The protein below binds the small molecule below.
Small molecule (SMILES): CC(C)(C)NC[C@H](O)COc1cccc2c1CC(C#N)=N2

Sequence of chain 1.C:
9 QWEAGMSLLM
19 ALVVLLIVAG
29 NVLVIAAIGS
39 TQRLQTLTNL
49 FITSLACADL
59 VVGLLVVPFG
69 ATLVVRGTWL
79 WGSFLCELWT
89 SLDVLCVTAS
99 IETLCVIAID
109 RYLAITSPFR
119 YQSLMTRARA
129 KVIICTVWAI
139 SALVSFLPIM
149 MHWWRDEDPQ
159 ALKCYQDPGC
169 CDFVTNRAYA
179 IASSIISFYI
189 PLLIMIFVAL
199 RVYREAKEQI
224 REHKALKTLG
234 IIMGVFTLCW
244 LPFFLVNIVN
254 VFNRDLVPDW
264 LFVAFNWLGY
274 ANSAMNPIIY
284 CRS

Binding-site contacts:
Ligand atom C10 contacts residue PHE246 of chain 1.C at 3.8 Å (hydrophobic).
Ligand atom C11 contacts residue ASP91 of chain 1.C at 3.4 Å.
Ligand atom N3 contacts residue ASN250 of chain 1.C at 3.3 Å (h-bond).
Ligand atom C13 contacts residue ASP91 of chain 1.C at 3.6 Å.
Ligand atom O2 contacts residue ASP91 of chain 1.C at 2.6 Å (salt-bridge).
Ligand atom C7 contacts residue VAL92 of chain 1.C at 3.8 Å (hydrophobic).
Ligand atom O2 contacts residue ASN269 of chain 1.C at 3.0 Å (h-bond).
Ligand atom N2 contacts residue TYR273 of chain 1.C at 3.8 Å.
Ligand atom C1 contacts residue ASN250 of chain 1.C at 3.6 Å.
Ligand atom C9 contacts residue ASP91 of chain 1.C at 3.7 Å.
Ligand atom C8 contacts residue SER181 of chain 1.C at 3.8 Å.
Ligand atom C3 contacts residue PHE247 of chain 1.C at 3.8 Å (hydrophobic).
Ligand atom N3 contacts residue THR173 of chain 1.C at 3.8 Å.
Ligand atom C6 contacts residue SER185 of chain 1.C at 3.9 Å.
Ligand atom C5 contacts residue PHE247 of chain 1.C at 3.6 Å (hydrophobic).
Ligand atom C14 contacts residue ASP91 of chain 1.C at 3.8 Å.
Ligand atom C1 contacts residue SER181 of chain 1.C at 3.7 Å.
Ligand atom O1 contacts residue PHE246 of chain 1.C at 3.5 Å.
Ligand atom O2 contacts residue TYR273 of chain 1.C at 3.9 Å.
Ligand atom C16 contacts residue SER181 of chain 1.C at 3.8 Å.
Ligand atom C6 contacts residue VAL92 of chain 1.C at 3.4 Å (hydrophobic).
Ligand atom C5 contacts residue VAL92 of chain 1.C at 3.8 Å (hydrophobic).
Ligand atom C4 contacts residue PHE247 of chain 1.C at 3.8 Å (hydrophobic).
Ligand atom C15 contacts residue PHE171 of chain 1.C at 3.7 Å (hydrophobic).
Ligand atom C16 contacts residue ASN250 of chain 1.C at 3.2 Å.
Ligand atom N2 contacts residue ASN269 of chain 1.C at 2.6 Å (h-bond).
Ligand atom C10 contacts residue ASP91 of chain 1.C at 3.5 Å.
Ligand atom C7 contacts residue SER185 of chain 1.C at 3.7 Å.
Ligand atom C13 contacts residue THR88 of chain 1.C at 3.8 Å.
Ligand atom C15 contacts residue ASN269 of chain 1.C at 3.7 Å.
Ligand atom C11 contacts residue ASN269 of chain 1.C at 3.6 Å.
Ligand atom C14 contacts residue ASN269 of chain 1.C at 3.6 Å.
Ligand atom C12 contacts residue ASN269 of chain 1.C at 3.5 Å.
Ligand atom N2 contacts residue ASP91 of chain 1.C at 3.0 Å (salt-bridge).
Ligand atom C12 contacts residue ASP91 of chain 1.C at 3.6 Å.
Ligand atom O2 contacts residue TRP243 of chain 1.C at 3.6 Å.
Ligand atom C10 contacts residue ASN269 of chain 1.C at 3.6 Å.
Ligand atom N1 contacts residue SER181 of chain 1.C at 2.8 Å (h-bond).
Ligand atom C14 contacts residue TRP87 of chain 1.C at 3.5 Å (hydrophobic).
Ligand atom N3 contacts residue ALA178 of chain 1.C at 3.6 Å.